Sequence of chain 1.B:
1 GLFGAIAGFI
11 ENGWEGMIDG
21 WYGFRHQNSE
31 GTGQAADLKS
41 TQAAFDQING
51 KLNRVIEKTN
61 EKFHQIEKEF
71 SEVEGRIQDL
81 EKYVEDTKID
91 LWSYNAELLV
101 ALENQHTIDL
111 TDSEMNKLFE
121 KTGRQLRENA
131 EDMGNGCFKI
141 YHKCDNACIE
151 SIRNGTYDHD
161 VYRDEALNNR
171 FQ

A small-molecule ligand and the protein it binds are described below.
Small molecule (SMILES): CC(=O)N[C@H]1[C@H](O[C@H]2[C@H](O)[C@@H](NC(C)=O)CO[C@@H]2CO)O[C@H](CO)[C@@H](O)[C@@H]1O

Binding-site contacts:
Ligand atom C5 contacts residue ASN290 of chain 1.A at 4.0 Å.
Ligand atom C8 contacts residue VAL289 of chain 1.A at 4.2 Å (hydrophobic).
Ligand atom C6 contacts residue ASN290 of chain 1.A at 4.3 Å.
Ligand atom C4 contacts residue ASN277 of chain 1.A at 4.2 Å.
Ligand atom C7 contacts residue ASN277 of chain 1.A at 3.2 Å.
Ligand atom C7 contacts residue VAL289 of chain 1.A at 4.4 Å (hydrophobic).
Ligand atom N2 contacts residue VAL289 of chain 1.A at 3.6 Å.
Ligand atom O6 contacts residue ASN290 of chain 1.A at 4.2 Å.
Ligand atom C1 contacts residue VAL289 of chain 1.A at 3.6 Å (hydrophobic).
Ligand atom O5 contacts residue ASN277 of chain 1.A at 2.4 Å (h-bond).
Ligand atom C5 contacts residue ASN277 of chain 1.A at 3.7 Å.
Ligand atom C3 contacts residue VAL289 of chain 1.A at 4.1 Å (hydrophobic).
Ligand atom O5 contacts residue ASN290 of chain 1.A at 3.8 Å.
Ligand atom C2 contacts residue ASN277 of chain 1.A at 2.5 Å.
Ligand atom N2 contacts residue ASN277 of chain 1.A at 3.0 Å (h-bond).
Ligand atom C1 contacts residue ASN290 of chain 1.A at 4.1 Å.
Ligand atom C2 contacts residue VAL289 of chain 1.A at 3.9 Å (hydrophobic).
Ligand atom C8 contacts residue GLU69 of chain 1.B at 3.8 Å.
Ligand atom C8 contacts residue ASN277 of chain 1.A at 4.4 Å.
Ligand atom C1 contacts residue ASN277 of chain 1.A at 1.4 Å.
Ligand atom C3 contacts residue ASN277 of chain 1.A at 3.8 Å.
Ligand atom C8 contacts residue SER37 of chain 1.A at 3.5 Å.
Ligand atom O7 contacts residue ASN277 of chain 1.A at 3.1 Å (h-bond).

Sequence of chain 1.A:
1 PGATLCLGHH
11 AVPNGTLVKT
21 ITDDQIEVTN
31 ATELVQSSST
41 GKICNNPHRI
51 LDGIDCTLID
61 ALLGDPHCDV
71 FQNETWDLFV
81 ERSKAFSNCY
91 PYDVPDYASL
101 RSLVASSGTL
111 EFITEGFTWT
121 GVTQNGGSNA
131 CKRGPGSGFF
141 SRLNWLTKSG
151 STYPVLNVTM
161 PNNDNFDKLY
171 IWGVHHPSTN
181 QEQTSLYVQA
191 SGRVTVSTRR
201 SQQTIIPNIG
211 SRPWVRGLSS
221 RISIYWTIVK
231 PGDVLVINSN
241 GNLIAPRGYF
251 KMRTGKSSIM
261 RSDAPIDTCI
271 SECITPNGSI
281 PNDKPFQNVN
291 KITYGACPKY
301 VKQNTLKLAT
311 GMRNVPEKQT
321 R